Binding-site contacts:
Ligand atom CD1 contacts residue VAL344 of chain 2.A at 3.7 Å (hydrophobic).
Ligand atom CD1 contacts residue HIS271 of chain 2.A at 3.9 Å.
Ligand atom CB contacts residue MET459 of chain 2.A at 3.9 Å (hydrophobic).
Ligand atom O contacts residue MET459 of chain 2.A at 3.3 Å.
Ligand atom CD1 contacts residue ARG272 of chain 2.A at 3.6 Å.
Ligand atom CG contacts residue MET459 of chain 2.A at 3.9 Å (hydrophobic).
Ligand atom CG contacts residue HIS271 of chain 2.A at 3.9 Å.
Ligand atom O contacts residue GLY270 of chain 2.A at 3.6 Å (h-bond).
Ligand atom CG2 contacts residue HIS271 of chain 2.A at 3.6 Å.
Ligand atom CD1 contacts residue TYR250 of chain 2.A at 3.9 Å (hydrophobic).
Ligand atom CB contacts residue VAL344 of chain 2.A at 3.6 Å (hydrophobic).
Ligand atom CD2 contacts residue VAL344 of chain 2.A at 3.8 Å (hydrophobic).
Ligand atom C contacts residue GLY270 of chain 2.A at 3.6 Å.
Ligand atom CG contacts residue VAL344 of chain 2.A at 4.0 Å (hydrophobic).
Ligand atom C contacts residue MET459 of chain 2.A at 3.9 Å (hydrophobic).
Ligand atom CE contacts residue PRO460 of chain 2.A at 3.6 Å (hydrophobic).
Ligand atom CD1 contacts residue LEU273 of chain 2.A at 4.0 Å (hydrophobic).
Ligand atom CD2 contacts residue TYR249 of chain 2.A at 3.6 Å (hydrophobic).
Ligand atom CG contacts residue PRO460 of chain 2.A at 3.3 Å (hydrophobic).
Ligand atom CD2 contacts residue VAL457 of chain 2.A at 3.9 Å (hydrophobic).
Ligand atom CB contacts residue GLY270 of chain 2.A at 3.2 Å.
Ligand atom CD1 contacts residue GLY270 of chain 2.A at 3.8 Å.
Ligand atom O contacts residue ARG462 of chain 2.A at 3.2 Å (salt-bridge).
Ligand atom O contacts residue MET459 of chain 2.A at 3.4 Å.
Ligand atom O contacts residue TYR250 of chain 2.A at 3.7 Å.
Ligand atom C contacts residue ARG462 of chain 2.A at 4.0 Å.
Ligand atom CG2 contacts residue GLY270 of chain 2.A at 3.9 Å.
Ligand atom CH3 contacts residue ARG462 of chain 2.A at 3.8 Å.
Ligand atom CE contacts residue ARG343 of chain 2.A at 3.7 Å.
Ligand atom C contacts residue MET459 of chain 2.A at 3.9 Å (hydrophobic).
Ligand atom CG contacts residue ARG343 of chain 2.A at 3.8 Å.
Ligand atom CA contacts residue GLY270 of chain 2.A at 3.5 Å.
Ligand atom N contacts residue GLY270 of chain 2.A at 2.8 Å (h-bond).
Ligand atom CG contacts residue GLY270 of chain 2.A at 3.5 Å.
Ligand atom CD2 contacts residue MET459 of chain 2.A at 3.6 Å (hydrophobic).
Ligand atom O contacts residue MET461 of chain 2.A at 3.6 Å.
Ligand atom CA contacts residue GLY270 of chain 2.A at 3.7 Å.
Ligand atom O contacts residue HIS271 of chain 2.A at 4.0 Å.
Ligand atom CD contacts residue PRO460 of chain 2.A at 3.2 Å (hydrophobic).
Ligand atom CB contacts residue GLY270 of chain 2.A at 3.5 Å.

The small molecule below binds the protein below.
Small molecule (SMILES): CC(=O)N(C)[C@H](C(=O)N1C[C@H](C)C[C@H]1C(=O)N(C)[C@@H]1C(=O)N[C@@H](CC(C)C)C(=O)N2C[C@H](C)C[C@H]2C(=O)N[C@@H](CC(C)C)C(=O)N(C)[C@@H](C(C)C)C(=O)N2CCC[C@H]2C(=O)N(C)[C@H](CC(C)C)C(=O)NCC(=O)O[C@@H]1C)C(C)C

Sequence of chain 2.A:
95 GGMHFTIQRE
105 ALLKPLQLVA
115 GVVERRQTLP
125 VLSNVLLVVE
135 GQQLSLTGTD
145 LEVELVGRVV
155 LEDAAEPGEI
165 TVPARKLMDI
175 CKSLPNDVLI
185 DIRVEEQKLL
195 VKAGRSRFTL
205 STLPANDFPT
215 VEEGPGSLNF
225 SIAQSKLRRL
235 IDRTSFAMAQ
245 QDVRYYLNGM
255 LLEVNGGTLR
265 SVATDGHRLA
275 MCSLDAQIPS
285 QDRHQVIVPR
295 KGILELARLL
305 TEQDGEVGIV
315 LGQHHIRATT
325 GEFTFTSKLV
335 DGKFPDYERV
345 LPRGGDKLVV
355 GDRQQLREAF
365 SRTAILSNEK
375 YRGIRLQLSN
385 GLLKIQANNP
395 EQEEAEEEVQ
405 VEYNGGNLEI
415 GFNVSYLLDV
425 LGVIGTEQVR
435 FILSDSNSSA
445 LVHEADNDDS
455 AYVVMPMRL